Binding-site contacts:
Ligand atom O7 contacts residue ASN234 of chain 1.A at 4.2 Å.
Ligand atom O5 contacts residue ASN234 of chain 1.A at 2.4 Å (h-bond).
Ligand atom C8 contacts residue GLU465 of chain 1.C at 3.5 Å.
Ligand atom O7 contacts residue ASN460 of chain 1.C at 4.3 Å.
Ligand atom O5 contacts residue THR108 of chain 1.A at 3.9 Å.
Ligand atom C1 contacts residue THR236 of chain 1.A at 4.0 Å.
Ligand atom C8 contacts residue LYS462 of chain 1.C at 4.0 Å.
Ligand atom C5 contacts residue THR236 of chain 1.A at 4.0 Å.
Ligand atom C5 contacts residue ASN234 of chain 1.A at 3.8 Å.
Ligand atom C8 contacts residue LEU461 of chain 1.C at 4.3 Å (hydrophobic).
Ligand atom C3 contacts residue ASN234 of chain 1.A at 3.9 Å.
Ligand atom C7 contacts residue GLU465 of chain 1.C at 4.5 Å.
Ligand atom O7 contacts residue SER459 of chain 1.C at 3.3 Å (h-bond).
Ligand atom C4 contacts residue ASN234 of chain 1.A at 4.3 Å.
Ligand atom C6 contacts residue LYS458 of chain 1.C at 4.3 Å.
Ligand atom C7 contacts residue ASN460 of chain 1.C at 4.3 Å.
Ligand atom O7 contacts residue ARG457 of chain 1.C at 2.9 Å (salt-bridge).
Ligand atom O3 contacts residue SER459 of chain 1.C at 3.8 Å.
Ligand atom C6 contacts residue THR236 of chain 1.A at 4.3 Å.
Ligand atom C7 contacts residue SER459 of chain 1.C at 4.0 Å.
Ligand atom C2 contacts residue ASN234 of chain 1.A at 2.5 Å.
Ligand atom C1 contacts residue ASN234 of chain 1.A at 1.5 Å.
Ligand atom C1 contacts residue THR108 of chain 1.A at 4.5 Å.
Ligand atom N2 contacts residue ASN234 of chain 1.A at 3.0 Å (h-bond).
Ligand atom C7 contacts residue ARG457 of chain 1.C at 3.9 Å.
Ligand atom O5 contacts residue THR236 of chain 1.A at 3.7 Å.
Ligand atom C7 contacts residue ASN234 of chain 1.A at 3.8 Å.
Ligand atom C8 contacts residue ARG457 of chain 1.C at 4.3 Å.
Ligand atom C8 contacts residue SER459 of chain 1.C at 4.4 Å.
Ligand atom C8 contacts residue ASN460 of chain 1.C at 3.4 Å.

Sequence of chain 1.C:
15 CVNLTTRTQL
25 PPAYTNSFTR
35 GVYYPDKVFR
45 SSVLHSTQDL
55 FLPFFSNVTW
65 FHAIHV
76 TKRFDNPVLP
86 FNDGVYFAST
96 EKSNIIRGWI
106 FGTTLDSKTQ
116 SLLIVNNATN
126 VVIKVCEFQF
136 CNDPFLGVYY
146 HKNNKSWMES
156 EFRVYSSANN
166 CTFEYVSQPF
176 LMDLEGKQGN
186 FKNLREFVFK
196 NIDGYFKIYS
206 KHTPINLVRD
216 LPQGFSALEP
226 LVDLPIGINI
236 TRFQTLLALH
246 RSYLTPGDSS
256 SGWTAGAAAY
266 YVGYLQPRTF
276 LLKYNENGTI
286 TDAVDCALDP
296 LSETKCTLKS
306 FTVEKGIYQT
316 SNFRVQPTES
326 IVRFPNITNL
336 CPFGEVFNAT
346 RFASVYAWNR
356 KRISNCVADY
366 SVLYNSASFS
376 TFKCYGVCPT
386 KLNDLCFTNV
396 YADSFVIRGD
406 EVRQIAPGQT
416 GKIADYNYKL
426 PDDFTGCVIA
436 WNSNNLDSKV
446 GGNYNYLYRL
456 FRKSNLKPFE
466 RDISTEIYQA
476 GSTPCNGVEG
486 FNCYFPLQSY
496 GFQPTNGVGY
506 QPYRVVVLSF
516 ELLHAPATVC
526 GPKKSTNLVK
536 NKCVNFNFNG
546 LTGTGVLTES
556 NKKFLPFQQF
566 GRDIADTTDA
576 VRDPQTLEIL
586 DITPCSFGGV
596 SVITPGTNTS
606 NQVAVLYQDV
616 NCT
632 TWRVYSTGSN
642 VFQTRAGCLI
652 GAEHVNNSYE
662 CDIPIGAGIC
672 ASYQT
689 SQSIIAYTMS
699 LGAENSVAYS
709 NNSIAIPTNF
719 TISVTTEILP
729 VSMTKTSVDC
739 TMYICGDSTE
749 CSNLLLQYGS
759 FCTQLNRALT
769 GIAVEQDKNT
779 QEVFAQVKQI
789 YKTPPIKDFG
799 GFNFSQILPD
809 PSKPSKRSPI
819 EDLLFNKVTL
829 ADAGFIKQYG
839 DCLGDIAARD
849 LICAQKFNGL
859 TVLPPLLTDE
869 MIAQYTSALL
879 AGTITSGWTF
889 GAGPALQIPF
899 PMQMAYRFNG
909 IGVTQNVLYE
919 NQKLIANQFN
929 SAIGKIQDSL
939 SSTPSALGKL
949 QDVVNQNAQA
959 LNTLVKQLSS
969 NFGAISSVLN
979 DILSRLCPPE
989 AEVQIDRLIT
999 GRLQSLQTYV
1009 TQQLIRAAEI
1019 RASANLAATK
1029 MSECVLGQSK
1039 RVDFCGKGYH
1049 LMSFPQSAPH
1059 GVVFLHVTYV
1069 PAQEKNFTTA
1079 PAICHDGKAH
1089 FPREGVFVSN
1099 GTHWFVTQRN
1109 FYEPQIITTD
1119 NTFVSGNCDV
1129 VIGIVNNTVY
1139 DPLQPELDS

Sequence of chain 1.A:
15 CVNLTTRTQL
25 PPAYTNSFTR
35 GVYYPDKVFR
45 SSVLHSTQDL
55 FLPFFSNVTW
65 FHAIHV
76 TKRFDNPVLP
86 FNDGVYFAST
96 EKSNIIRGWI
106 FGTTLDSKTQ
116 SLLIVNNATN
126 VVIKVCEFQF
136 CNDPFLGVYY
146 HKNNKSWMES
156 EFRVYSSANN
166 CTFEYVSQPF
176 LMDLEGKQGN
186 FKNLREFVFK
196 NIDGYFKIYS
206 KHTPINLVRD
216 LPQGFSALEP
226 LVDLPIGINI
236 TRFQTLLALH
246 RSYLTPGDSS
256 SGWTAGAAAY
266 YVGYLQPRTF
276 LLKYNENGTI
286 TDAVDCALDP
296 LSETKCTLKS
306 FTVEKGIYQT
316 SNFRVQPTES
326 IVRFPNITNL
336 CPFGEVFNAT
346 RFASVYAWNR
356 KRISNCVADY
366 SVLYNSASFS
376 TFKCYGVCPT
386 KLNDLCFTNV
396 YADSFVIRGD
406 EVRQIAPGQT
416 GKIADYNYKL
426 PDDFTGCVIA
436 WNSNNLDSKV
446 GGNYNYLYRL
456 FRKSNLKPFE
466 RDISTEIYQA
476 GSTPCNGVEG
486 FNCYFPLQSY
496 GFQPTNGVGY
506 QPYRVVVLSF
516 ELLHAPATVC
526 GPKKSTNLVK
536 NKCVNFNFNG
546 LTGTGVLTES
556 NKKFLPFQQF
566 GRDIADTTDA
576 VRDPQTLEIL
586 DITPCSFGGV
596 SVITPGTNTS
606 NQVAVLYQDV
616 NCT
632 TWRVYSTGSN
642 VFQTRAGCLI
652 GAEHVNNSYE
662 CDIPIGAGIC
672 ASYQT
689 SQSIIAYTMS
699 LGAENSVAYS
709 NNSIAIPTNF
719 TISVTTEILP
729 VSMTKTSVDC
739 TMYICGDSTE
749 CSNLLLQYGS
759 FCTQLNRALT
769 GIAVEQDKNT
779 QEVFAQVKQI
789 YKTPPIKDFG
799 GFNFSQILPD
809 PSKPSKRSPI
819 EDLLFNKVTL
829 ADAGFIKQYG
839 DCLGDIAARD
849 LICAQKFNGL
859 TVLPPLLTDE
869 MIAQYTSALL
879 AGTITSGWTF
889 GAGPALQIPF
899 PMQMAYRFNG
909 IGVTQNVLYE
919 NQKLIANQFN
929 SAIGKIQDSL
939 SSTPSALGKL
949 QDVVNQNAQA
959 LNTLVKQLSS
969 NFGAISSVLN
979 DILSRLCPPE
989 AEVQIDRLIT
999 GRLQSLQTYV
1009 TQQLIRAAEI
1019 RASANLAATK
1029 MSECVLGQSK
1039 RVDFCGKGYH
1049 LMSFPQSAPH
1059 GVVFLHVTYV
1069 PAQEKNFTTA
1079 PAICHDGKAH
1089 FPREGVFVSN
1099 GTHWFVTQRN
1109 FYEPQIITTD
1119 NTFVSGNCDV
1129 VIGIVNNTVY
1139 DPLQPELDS

The small molecule below binds the protein below.
Small molecule (SMILES): CC(=O)N[C@H]1[C@H](O[C@H]2[C@H](O)[C@@H](NC(C)=O)CO[C@@H]2CO)O[C@H](CO)[C@@H](O)[C@@H]1O